Sequence of chain 11.A:
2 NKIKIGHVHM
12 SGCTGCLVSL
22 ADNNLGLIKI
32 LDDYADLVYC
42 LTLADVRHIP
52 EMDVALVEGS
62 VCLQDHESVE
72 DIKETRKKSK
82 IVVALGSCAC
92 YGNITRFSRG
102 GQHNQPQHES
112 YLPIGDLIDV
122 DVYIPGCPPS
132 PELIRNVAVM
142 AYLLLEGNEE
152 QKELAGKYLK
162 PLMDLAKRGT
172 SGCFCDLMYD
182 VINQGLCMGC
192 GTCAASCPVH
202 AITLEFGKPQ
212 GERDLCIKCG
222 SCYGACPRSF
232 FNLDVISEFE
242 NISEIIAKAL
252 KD

Binding-site contacts:
Ligand atom C2 contacts residue GLU133 of chain 11.A at 4.0 Å.
Ligand atom O5 contacts residue GLU133 of chain 11.A at 3.7 Å.
Ligand atom C4 contacts residue ASN24 of chain 11.A at 3.9 Å.
Ligand atom O5 contacts residue ARG124 of chain 11.C at 4.2 Å.
Ligand atom O5 contacts residue ASP125 of chain 11.C at 4.3 Å.
Ligand atom C3 contacts residue GLU133 of chain 11.A at 4.0 Å.
Ligand atom C2 contacts residue ASP125 of chain 11.C at 3.9 Å.
Ligand atom C4 contacts residue ASP23 of chain 11.A at 3.3 Å.
Ligand atom C1 contacts residue ASP23 of chain 11.A at 4.5 Å.
Ligand atom C1 contacts residue ASN25 of chain 11.A at 4.1 Å.
Ligand atom O5 contacts residue PRO132 of chain 11.A at 4.3 Å.
Ligand atom C1 contacts residue GLU147 of chain 11.B at 4.2 Å.
Ligand atom C3 contacts residue ASP23 of chain 11.A at 4.5 Å.
Ligand atom O5 contacts residue ASP23 of chain 11.A at 4.1 Å.
Ligand atom C4 contacts residue PRO132 of chain 11.A at 4.0 Å (hydrophobic).
Ligand atom C1 contacts residue ASP125 of chain 11.C at 4.2 Å.

Sequence of chain 11.C:
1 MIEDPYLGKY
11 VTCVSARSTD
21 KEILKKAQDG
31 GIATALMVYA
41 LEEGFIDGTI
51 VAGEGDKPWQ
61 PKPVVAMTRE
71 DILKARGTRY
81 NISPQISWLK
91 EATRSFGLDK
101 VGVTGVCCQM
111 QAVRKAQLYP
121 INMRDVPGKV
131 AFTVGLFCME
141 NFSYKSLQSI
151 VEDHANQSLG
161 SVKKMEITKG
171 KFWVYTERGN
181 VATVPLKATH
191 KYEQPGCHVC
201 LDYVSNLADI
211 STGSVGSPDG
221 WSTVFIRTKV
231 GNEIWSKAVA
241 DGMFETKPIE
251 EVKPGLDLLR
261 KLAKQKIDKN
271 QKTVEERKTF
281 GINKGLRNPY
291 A

The small molecule below binds the protein below.
Small molecule (SMILES): C[C@@H](O)[C@@H](C)O

Sequence of chain 11.B:
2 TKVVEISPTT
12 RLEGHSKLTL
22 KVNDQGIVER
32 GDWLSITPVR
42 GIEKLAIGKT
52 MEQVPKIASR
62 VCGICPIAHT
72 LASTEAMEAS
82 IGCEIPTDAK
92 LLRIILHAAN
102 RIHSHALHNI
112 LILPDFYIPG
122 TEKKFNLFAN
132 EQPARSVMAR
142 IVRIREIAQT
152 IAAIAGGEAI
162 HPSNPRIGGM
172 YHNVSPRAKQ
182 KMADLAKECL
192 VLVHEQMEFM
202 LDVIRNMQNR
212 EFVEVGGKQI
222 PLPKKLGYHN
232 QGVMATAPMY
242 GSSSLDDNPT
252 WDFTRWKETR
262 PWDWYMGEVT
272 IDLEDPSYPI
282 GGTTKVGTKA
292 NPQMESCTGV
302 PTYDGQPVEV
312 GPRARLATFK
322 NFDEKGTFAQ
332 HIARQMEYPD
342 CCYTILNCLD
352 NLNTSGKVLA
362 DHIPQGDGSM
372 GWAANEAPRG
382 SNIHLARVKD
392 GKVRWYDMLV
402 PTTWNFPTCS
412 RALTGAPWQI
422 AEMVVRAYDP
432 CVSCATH